Sequence of chain 2.A:
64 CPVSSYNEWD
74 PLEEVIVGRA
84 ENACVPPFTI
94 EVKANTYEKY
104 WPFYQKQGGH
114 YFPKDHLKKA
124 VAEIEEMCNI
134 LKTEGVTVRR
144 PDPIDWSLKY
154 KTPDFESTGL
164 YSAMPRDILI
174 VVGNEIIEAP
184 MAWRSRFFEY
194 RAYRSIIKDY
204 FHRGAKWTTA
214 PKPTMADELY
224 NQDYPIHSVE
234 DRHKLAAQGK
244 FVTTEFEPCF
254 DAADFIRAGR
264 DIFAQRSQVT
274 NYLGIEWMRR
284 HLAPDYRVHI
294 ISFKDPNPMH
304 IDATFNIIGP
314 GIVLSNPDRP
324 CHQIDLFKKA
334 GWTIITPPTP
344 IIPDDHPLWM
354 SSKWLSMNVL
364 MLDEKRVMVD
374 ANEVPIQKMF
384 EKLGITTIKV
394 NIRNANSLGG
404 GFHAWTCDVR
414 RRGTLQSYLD

Binding-site contacts:
Ligand atom NH1 contacts residue HIS303 of chain 2.A at 3.0 Å (h-bond).
Ligand atom C contacts residue ARG322 of chain 2.A at 3.6 Å.
Ligand atom C contacts residue SER354 of chain 2.A at 3.4 Å.
Ligand atom NH2 contacts residue ARG169 of chain 2.A at 4.0 Å.
Ligand atom CD contacts residue GLY402 of chain 2.A at 3.5 Å.
Ligand atom O contacts residue SER354 of chain 2.A at 3.2 Å (h-bond).
Ligand atom NH2 contacts residue ALA407 of chain 2.A at 3.4 Å.
Ligand atom CG contacts residue ASP305 of chain 2.A at 3.9 Å.
Ligand atom OXT contacts residue SER355 of chain 2.A at 2.9 Å (h-bond).
Ligand atom CA contacts residue SER354 of chain 2.A at 3.9 Å.
Ligand atom NH2 contacts residue ALA256 of chain 2.A at 3.5 Å.
Ligand atom CB contacts residue MET302 of chain 2.A at 4.1 Å (hydrophobic).
Ligand atom NH2 contacts residue HIS303 of chain 2.A at 3.7 Å.
Ligand atom NH2 contacts residue ASP305 of chain 2.A at 3.0 Å (salt-bridge).
Ligand atom NE contacts residue ALA407 of chain 2.A at 3.8 Å.
Ligand atom CG contacts residue ALA306 of chain 2.A at 3.7 Å (hydrophobic).
Ligand atom NE contacts residue HIS303 of chain 2.A at 3.6 Å.
Ligand atom NH1 contacts residue ALA407 of chain 2.A at 3.6 Å.
Ligand atom N contacts residue MET302 of chain 2.A at 2.8 Å (h-bond).
Ligand atom NE contacts residue ASP305 of chain 2.A at 2.9 Å (salt-bridge).
Ligand atom CZ contacts residue ALA407 of chain 2.A at 3.4 Å (hydrophobic).
Ligand atom O contacts residue SER355 of chain 2.A at 3.0 Å (h-bond).
Ligand atom OXT contacts residue SER354 of chain 2.A at 4.0 Å.
Ligand atom CD contacts residue ASP305 of chain 2.A at 4.0 Å.
Ligand atom OXT contacts residue ARG322 of chain 2.A at 3.0 Å (salt-bridge).
Ligand atom CZ contacts residue ASP170 of chain 2.A at 3.3 Å.
Ligand atom CB contacts residue ALA306 of chain 2.A at 4.0 Å (hydrophobic).
Ligand atom CZ contacts residue HIS303 of chain 2.A at 3.2 Å.
Ligand atom CG contacts residue HIS303 of chain 2.A at 4.0 Å.
Ligand atom OXT contacts residue ALA306 of chain 2.A at 3.7 Å.
Ligand atom CA contacts residue MET302 of chain 2.A at 3.6 Å (hydrophobic).
Ligand atom CB contacts residue SER354 of chain 2.A at 3.2 Å.
Ligand atom NH2 contacts residue ASP170 of chain 2.A at 3.0 Å (salt-bridge).
Ligand atom NH1 contacts residue ASP170 of chain 2.A at 2.9 Å (salt-bridge).
Ligand atom NH1 contacts residue GLY402 of chain 2.A at 4.0 Å.
Ligand atom O contacts residue ARG322 of chain 2.A at 3.7 Å.
Ligand atom CG contacts residue MET302 of chain 2.A at 3.8 Å (hydrophobic).
Ligand atom C contacts residue SER355 of chain 2.A at 3.5 Å.
Ligand atom CZ contacts residue ASP305 of chain 2.A at 3.5 Å.
Ligand atom CD contacts residue HIS303 of chain 2.A at 4.0 Å.

This protein binds this small molecule.
Small molecule (SMILES): NC(=[NH2+])NCCC[C@H](N)C(=O)O